Sequence of chain 2.A:
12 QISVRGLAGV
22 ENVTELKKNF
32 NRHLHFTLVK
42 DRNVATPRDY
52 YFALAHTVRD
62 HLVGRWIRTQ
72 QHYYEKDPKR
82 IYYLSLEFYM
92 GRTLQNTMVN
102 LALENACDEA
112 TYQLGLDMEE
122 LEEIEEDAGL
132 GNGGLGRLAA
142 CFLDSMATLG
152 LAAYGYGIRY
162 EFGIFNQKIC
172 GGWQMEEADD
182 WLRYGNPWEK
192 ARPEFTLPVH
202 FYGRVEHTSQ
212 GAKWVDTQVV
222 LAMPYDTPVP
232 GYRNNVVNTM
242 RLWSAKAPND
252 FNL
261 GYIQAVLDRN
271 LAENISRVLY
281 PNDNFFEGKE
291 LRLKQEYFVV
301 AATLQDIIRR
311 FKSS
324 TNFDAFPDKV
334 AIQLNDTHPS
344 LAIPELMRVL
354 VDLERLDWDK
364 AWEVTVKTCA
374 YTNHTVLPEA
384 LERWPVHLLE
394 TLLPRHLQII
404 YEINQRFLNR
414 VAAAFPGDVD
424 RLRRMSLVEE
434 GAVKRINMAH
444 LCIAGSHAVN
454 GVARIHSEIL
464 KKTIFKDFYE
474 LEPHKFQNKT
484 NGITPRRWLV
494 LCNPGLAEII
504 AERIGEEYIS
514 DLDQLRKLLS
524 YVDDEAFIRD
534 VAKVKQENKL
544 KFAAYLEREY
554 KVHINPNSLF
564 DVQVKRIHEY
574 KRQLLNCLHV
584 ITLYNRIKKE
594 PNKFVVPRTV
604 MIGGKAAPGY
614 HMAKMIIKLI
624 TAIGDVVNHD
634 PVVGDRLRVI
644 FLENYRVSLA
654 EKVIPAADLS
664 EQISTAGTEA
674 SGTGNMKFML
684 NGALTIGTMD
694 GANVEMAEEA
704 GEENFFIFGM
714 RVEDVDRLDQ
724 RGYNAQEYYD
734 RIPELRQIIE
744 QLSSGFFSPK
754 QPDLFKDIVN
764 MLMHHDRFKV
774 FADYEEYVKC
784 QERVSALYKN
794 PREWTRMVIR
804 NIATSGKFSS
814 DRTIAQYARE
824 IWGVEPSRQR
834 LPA

Binding-site contacts:
Ligand atom O4 contacts residue ASN484 of chain 2.A at 3.4 Å (h-bond).
Ligand atom N3 contacts residue ASN284 of chain 2.A at 3.8 Å.
Ligand atom O2 contacts residue ASN284 of chain 2.A at 3.0 Å (h-bond).
Ligand atom N1 contacts residue ASN284 of chain 2.A at 3.5 Å (h-bond).
Ligand atom O2A contacts residue LEU136 of chain 2.A at 2.9 Å (h-bond).
Ligand atom O5 contacts residue LEU136 of chain 2.A at 3.4 Å (h-bond).
Ligand atom O2 contacts residue TYR573 of chain 2.A at 3.0 Å (h-bond).
Ligand atom O4 contacts residue SER674 of chain 2.A at 3.5 Å.
Ligand atom C6 contacts residue GLY135 of chain 2.A at 3.7 Å.
Ligand atom O2A contacts residue GLY135 of chain 2.A at 3.5 Å (h-bond).
Ligand atom O6 contacts residue HIS377 of chain 2.A at 2.7 Å (h-bond).
Ligand atom O2A contacts residue ASP283 of chain 2.A at 3.6 Å.
Ligand atom C6 contacts residue ASN484 of chain 2.A at 3.3 Å.
Ligand atom C3 contacts residue GLU672 of chain 2.A at 3.4 Å.
Ligand atom C5A contacts residue ASN284 of chain 2.A at 3.5 Å.
Ligand atom C5 contacts residue LEU136 of chain 2.A at 3.8 Å (hydrophobic).
Ligand atom C6 contacts residue HIS377 of chain 2.A at 3.6 Å.
Ligand atom O3 contacts residue SER674 of chain 2.A at 3.1 Å (h-bond).
Ligand atom C2A contacts residue LEU136 of chain 2.A at 3.5 Å (hydrophobic).
Ligand atom C2 contacts residue GLU672 of chain 2.A at 3.8 Å.
Ligand atom C4A contacts residue LEU136 of chain 2.A at 3.8 Å (hydrophobic).
Ligand atom C6A contacts residue HIS377 of chain 2.A at 3.3 Å.
Ligand atom O6 contacts residue LEU139 of chain 2.A at 3.7 Å.
Ligand atom C2 contacts residue HIS377 of chain 2.A at 3.5 Å.
Ligand atom N3 contacts residue LEU136 of chain 2.A at 3.6 Å.
Ligand atom C3 contacts residue GLY675 of chain 2.A at 3.8 Å.
Ligand atom C6A contacts residue ASN284 of chain 2.A at 3.5 Å.
Ligand atom O6 contacts residue VAL455 of chain 2.A at 3.7 Å.
Ligand atom O3 contacts residue GLY675 of chain 2.A at 3.1 Å (h-bond).
Ligand atom O4 contacts residue GLY675 of chain 2.A at 2.7 Å (h-bond).
Ligand atom O3 contacts residue GLU672 of chain 2.A at 2.6 Å (salt-bridge).
Ligand atom C4 contacts residue GLY675 of chain 2.A at 3.7 Å.
Ligand atom C5 contacts residue GLY135 of chain 2.A at 3.7 Å.
Ligand atom O6 contacts residue ASN484 of chain 2.A at 2.8 Å (h-bond).
Ligand atom C4A contacts residue ASN284 of chain 2.A at 3.8 Å.
Ligand atom O2 contacts residue GLU672 of chain 2.A at 3.0 Å (salt-bridge).
Ligand atom O3 contacts residue ALA673 of chain 2.A at 3.5 Å (h-bond).
Ligand atom C2A contacts residue ASN284 of chain 2.A at 3.5 Å.
Ligand atom N4 contacts residue ASN284 of chain 2.A at 3.6 Å (h-bond).
Ligand atom C6 contacts residue LEU139 of chain 2.A at 3.9 Å (hydrophobic).

The protein below binds the small molecule below.
Small molecule (SMILES): Nc1ccn([C@@H]2O[C@H](CO)[C@@H](O)[C@H](O)[C@H]2O)c(=O)n1